Binding-site contacts:
Ligand atom O5 contacts residue PRO58 of chain 1.Q at 4.2 Å.
Ligand atom C2 contacts residue GLU59 of chain 1.Q at 3.8 Å.
Ligand atom O6 contacts residue TYR50 of chain 1.Q at 3.6 Å.
Ligand atom C8 contacts residue THR62 of chain 1.Q at 4.1 Å.
Ligand atom O5 contacts residue GLU59 of chain 1.Q at 3.2 Å (salt-bridge).
Ligand atom C5 contacts residue TYR50 of chain 1.Q at 3.3 Å (hydrophobic).
Ligand atom O6 contacts residue LYS56 of chain 1.Q at 4.3 Å.
Ligand atom O7 contacts residue ASN60 of chain 1.Q at 2.9 Å (h-bond).
Ligand atom C3 contacts residue GLU59 of chain 1.Q at 4.1 Å.
Ligand atom O7 contacts residue GLU59 of chain 1.Q at 3.5 Å (salt-bridge).
Ligand atom O5 contacts residue SER63 of chain 1.Q at 2.3 Å (h-bond).
Ligand atom O3 contacts residue GLU59 of chain 1.Q at 3.9 Å.
Ligand atom N2 contacts residue ASN60 of chain 1.Q at 4.3 Å.
Ligand atom C1 contacts residue GLU59 of chain 1.Q at 4.2 Å.
Ligand atom C4 contacts residue GLU59 of chain 1.Q at 4.0 Å.
Ligand atom O5 contacts residue TYR50 of chain 1.Q at 3.8 Å.
Ligand atom O7 contacts residue SER63 of chain 1.Q at 3.9 Å.
Ligand atom C7 contacts residue ASN60 of chain 1.Q at 3.6 Å.
Ligand atom O8 contacts residue GLU59 of chain 1.Q at 4.3 Å.
Ligand atom C7 contacts residue GLU59 of chain 1.Q at 4.5 Å.
Ligand atom C7 contacts residue SER63 of chain 1.Q at 3.5 Å.
Ligand atom C4 contacts residue SER63 of chain 1.Q at 4.2 Å.
Ligand atom C6 contacts residue TYR50 of chain 1.Q at 3.5 Å (hydrophobic).
Ligand atom C6 contacts residue GLU59 of chain 1.Q at 3.9 Å.
Ligand atom C6 contacts residue TRP57 of chain 1.Q at 3.8 Å (hydrophobic).
Ligand atom C2 contacts residue SER63 of chain 1.Q at 2.4 Å.
Ligand atom N2 contacts residue SER63 of chain 1.Q at 2.8 Å (h-bond).
Ligand atom C5 contacts residue SER63 of chain 1.Q at 3.6 Å.
Ligand atom C1 contacts residue TYR50 of chain 1.Q at 4.3 Å (hydrophobic).
Ligand atom C8 contacts residue ASN60 of chain 1.Q at 4.5 Å.
Ligand atom C5 contacts residue GLU59 of chain 1.Q at 4.2 Å.
Ligand atom C3 contacts residue SER63 of chain 1.Q at 3.7 Å.
Ligand atom C2 contacts residue ASN60 of chain 1.Q at 4.4 Å.
Ligand atom C1 contacts residue SER63 of chain 1.Q at 1.4 Å.

A small-molecule ligand and the protein it binds are described below.
Small molecule (SMILES): CC(=O)N[C@H]1[C@H](O[C@H]2O[C@H](CO)[C@H](O)[C@H](O)[C@H]2O)[C@@H](NC(C)=O)CO[C@@H]1CO

Sequence of chain 1.Q:
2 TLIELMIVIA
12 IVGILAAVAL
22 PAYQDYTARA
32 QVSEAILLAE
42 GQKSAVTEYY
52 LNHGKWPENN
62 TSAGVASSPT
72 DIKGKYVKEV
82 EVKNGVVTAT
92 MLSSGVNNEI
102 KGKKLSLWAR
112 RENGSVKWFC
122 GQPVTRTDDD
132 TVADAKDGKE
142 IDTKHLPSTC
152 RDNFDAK